Sequence of chain 8.A:
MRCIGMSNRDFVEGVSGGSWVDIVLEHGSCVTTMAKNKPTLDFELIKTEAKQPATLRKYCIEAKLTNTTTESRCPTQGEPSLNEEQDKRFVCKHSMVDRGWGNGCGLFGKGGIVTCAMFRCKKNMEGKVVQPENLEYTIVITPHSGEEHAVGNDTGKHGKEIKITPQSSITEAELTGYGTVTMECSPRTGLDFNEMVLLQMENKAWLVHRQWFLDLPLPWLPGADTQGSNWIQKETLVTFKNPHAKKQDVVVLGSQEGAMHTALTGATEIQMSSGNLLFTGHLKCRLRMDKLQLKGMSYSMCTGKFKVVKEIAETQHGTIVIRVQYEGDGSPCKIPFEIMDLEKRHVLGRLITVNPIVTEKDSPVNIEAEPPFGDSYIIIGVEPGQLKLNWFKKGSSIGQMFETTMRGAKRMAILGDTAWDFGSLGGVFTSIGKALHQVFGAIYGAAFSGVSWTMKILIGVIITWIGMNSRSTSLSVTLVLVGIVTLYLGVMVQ

The small molecule below binds the protein below.
Small molecule (SMILES): CC(=O)N[C@@H]1[C@@H](O)[C@H](O)[C@@H](CO)O[C@H]1O

Sequence of chain 8.C:
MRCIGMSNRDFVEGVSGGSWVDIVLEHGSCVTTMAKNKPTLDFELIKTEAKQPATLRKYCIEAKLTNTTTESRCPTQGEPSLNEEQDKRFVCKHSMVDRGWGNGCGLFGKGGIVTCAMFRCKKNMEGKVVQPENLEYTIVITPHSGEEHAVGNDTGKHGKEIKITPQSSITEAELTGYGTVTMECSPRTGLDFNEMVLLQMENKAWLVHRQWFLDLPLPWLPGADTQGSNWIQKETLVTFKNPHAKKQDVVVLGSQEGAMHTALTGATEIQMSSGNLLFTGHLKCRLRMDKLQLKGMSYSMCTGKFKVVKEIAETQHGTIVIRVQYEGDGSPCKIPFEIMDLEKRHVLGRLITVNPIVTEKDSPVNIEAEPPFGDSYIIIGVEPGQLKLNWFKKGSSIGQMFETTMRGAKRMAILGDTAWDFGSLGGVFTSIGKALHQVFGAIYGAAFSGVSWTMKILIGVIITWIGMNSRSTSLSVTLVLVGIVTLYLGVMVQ

Binding-site contacts:
Ligand atom O4 contacts residue LYS157 of chain 8.C at 4.5 Å.
Ligand atom O3 contacts residue HIS149 of chain 8.C at 4.0 Å.
Ligand atom C7 contacts residue HIS149 of chain 8.C at 4.3 Å.
Ligand atom O6 contacts residue LYS157 of chain 8.C at 3.2 Å (salt-bridge).
Ligand atom C5 contacts residue LYS157 of chain 8.C at 3.9 Å.
Ligand atom C5 contacts residue HIS158 of chain 8.C at 4.0 Å.
Ligand atom O7 contacts residue TRP101 of chain 8.A at 3.8 Å.
Ligand atom N2 contacts residue ASN153 of chain 8.C at 2.9 Å (h-bond).
Ligand atom C1 contacts residue THR155 of chain 8.C at 3.8 Å.
Ligand atom O5 contacts residue HIS149 of chain 8.C at 3.5 Å.
Ligand atom C6 contacts residue HIS158 of chain 8.C at 3.7 Å.
Ligand atom C8 contacts residue HIS149 of chain 8.C at 3.7 Å.
Ligand atom O5 contacts residue THR155 of chain 8.C at 4.5 Å.
Ligand atom C2 contacts residue ASN153 of chain 8.C at 2.5 Å.
Ligand atom C5 contacts residue HIS149 of chain 8.C at 4.2 Å.
Ligand atom C7 contacts residue ASN153 of chain 8.C at 3.6 Å.
Ligand atom C4 contacts residue ASN153 of chain 8.C at 4.2 Å.
Ligand atom C1 contacts residue ASN153 of chain 8.C at 1.4 Å.
Ligand atom C8 contacts residue TRP101 of chain 8.A at 4.4 Å (hydrophobic).
Ligand atom C6 contacts residue LYS157 of chain 8.C at 3.6 Å.
Ligand atom O5 contacts residue ASN153 of chain 8.C at 2.4 Å (h-bond).
Ligand atom C5 contacts residue ASN153 of chain 8.C at 3.7 Å.
Ligand atom O5 contacts residue HIS158 of chain 8.C at 3.1 Å.
Ligand atom C3 contacts residue ASN153 of chain 8.C at 3.8 Å.
Ligand atom C1 contacts residue HIS158 of chain 8.C at 4.1 Å.
Ligand atom C2 contacts residue HIS149 of chain 8.C at 3.6 Å.
Ligand atom O7 contacts residue GLY102 of chain 8.A at 3.0 Å (h-bond).
Ligand atom N2 contacts residue HIS149 of chain 8.C at 4.2 Å.
Ligand atom C1 contacts residue HIS149 of chain 8.C at 3.4 Å.
Ligand atom C4 contacts residue HIS149 of chain 8.C at 4.0 Å.
Ligand atom O7 contacts residue ASN153 of chain 8.C at 4.5 Å.
Ligand atom C7 contacts residue GLY102 of chain 8.A at 4.1 Å.
Ligand atom C3 contacts residue HIS149 of chain 8.C at 4.3 Å.
Ligand atom C8 contacts residue ASN153 of chain 8.C at 4.0 Å.